Binding-site contacts:
Ligand atom N6 contacts residue SER430 of chain 2.A at 3.7 Å.
Ligand atom C2' contacts residue ASP216 of chain 2.A at 4.3 Å.
Ligand atom O3P contacts residue LYS439 of chain 2.A at 2.9 Å.
Ligand atom N9 contacts residue PRO429 of chain 2.A at 4.3 Å.
Ligand atom N7 contacts residue GLY437 of chain 2.A at 3.5 Å (h-bond).
Ligand atom C2 contacts residue HIS428 of chain 2.A at 3.8 Å.
Ligand atom O3' contacts residue GLY437 of chain 2.A at 3.9 Å.
Ligand atom N6 contacts residue HIS428 of chain 2.A at 4.0 Å.
Ligand atom O2P contacts residue HIS426 of chain 2.A at 3.6 Å.
Ligand atom N9 contacts residue PRO218 of chain 2.A at 4.2 Å.
Ligand atom N6 contacts residue ASP407 of chain 2.A at 3.6 Å (salt-bridge).
Ligand atom O3' contacts residue ILE420 of chain 2.A at 4.2 Å.
Ligand atom N3 contacts residue PRO429 of chain 2.A at 4.4 Å.
Ligand atom C8 contacts residue GLY437 of chain 2.A at 2.8 Å.
Ligand atom O1P contacts residue HIS426 of chain 2.A at 2.7 Å (h-bond).
Ligand atom C3' contacts residue GLU215 of chain 2.A at 3.3 Å.
Ligand atom C8 contacts residue PRO218 of chain 2.A at 4.2 Å (hydrophobic).
Ligand atom N7 contacts residue PRO218 of chain 2.A at 4.0 Å.
Ligand atom P contacts residue LYS439 of chain 2.A at 3.3 Å.
Ligand atom O3' contacts residue LYS439 of chain 2.A at 3.5 Å.
Ligand atom C1' contacts residue GLY437 of chain 2.A at 3.3 Å.
Ligand atom N7 contacts residue VAL217 of chain 2.A at 3.7 Å.
Ligand atom C6 contacts residue SER430 of chain 2.A at 4.2 Å.
Ligand atom P contacts residue HIS426 of chain 2.A at 3.9 Å.
Ligand atom C6 contacts residue HIS428 of chain 2.A at 4.2 Å.
Ligand atom O1P contacts residue LYS439 of chain 2.A at 2.6 Å.
Ligand atom C4 contacts residue PRO218 of chain 2.A at 4.1 Å (hydrophobic).
Ligand atom N9 contacts residue VAL217 of chain 2.A at 4.4 Å.
Ligand atom C8 contacts residue PRO429 of chain 2.A at 4.3 Å (hydrophobic).
Ligand atom C6 contacts residue PRO218 of chain 2.A at 4.2 Å (hydrophobic).
Ligand atom C5 contacts residue PRO218 of chain 2.A at 4.0 Å (hydrophobic).
Ligand atom N1 contacts residue HIS428 of chain 2.A at 3.3 Å.
Ligand atom O3' contacts residue GLU215 of chain 2.A at 3.5 Å (salt-bridge).
Ligand atom C2' contacts residue GLU215 of chain 2.A at 3.6 Å.
Ligand atom C3' contacts residue GLY437 of chain 2.A at 3.9 Å.
Ligand atom C8 contacts residue VAL217 of chain 2.A at 3.5 Å (hydrophobic).
Ligand atom C2' contacts residue GLY437 of chain 2.A at 2.8 Å.
Ligand atom O5' contacts residue LYS439 of chain 2.A at 3.8 Å.
Ligand atom N9 contacts residue GLY437 of chain 2.A at 3.3 Å (h-bond).
Ligand atom N7 contacts residue PRO429 of chain 2.A at 4.3 Å.

This protein binds this small molecule.
Small molecule (SMILES): Nc1ncnc2c1ncn2[C@@H]1C[C@@H](O)[C@@H](COP(=O)(O)O)O1

Sequence of chain 2.A:
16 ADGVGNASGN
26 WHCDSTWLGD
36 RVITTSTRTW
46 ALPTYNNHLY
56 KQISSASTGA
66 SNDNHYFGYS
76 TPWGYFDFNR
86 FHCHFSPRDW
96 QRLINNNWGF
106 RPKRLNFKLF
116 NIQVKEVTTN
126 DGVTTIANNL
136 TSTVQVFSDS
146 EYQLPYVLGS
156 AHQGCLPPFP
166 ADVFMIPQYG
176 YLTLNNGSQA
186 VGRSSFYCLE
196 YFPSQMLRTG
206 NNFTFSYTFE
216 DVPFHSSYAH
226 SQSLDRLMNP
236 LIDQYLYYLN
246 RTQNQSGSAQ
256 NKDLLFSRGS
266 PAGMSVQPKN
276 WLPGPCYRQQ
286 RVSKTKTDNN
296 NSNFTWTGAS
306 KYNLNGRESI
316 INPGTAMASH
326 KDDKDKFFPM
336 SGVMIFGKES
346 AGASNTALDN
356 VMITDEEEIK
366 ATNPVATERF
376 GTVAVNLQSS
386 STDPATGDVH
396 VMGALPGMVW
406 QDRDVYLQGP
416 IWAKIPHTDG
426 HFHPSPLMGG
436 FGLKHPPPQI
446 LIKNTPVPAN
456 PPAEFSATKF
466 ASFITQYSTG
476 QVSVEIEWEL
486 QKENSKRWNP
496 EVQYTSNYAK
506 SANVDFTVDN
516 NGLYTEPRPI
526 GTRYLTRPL